Sequence of chain 1.C:
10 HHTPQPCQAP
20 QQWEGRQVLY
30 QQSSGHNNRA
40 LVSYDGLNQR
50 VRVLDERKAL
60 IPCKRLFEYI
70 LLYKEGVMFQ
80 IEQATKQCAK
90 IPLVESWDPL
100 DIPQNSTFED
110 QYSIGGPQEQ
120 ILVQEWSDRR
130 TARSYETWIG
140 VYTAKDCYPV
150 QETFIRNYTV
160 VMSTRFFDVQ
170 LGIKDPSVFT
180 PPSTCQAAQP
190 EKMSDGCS

Binding-site contacts:
Ligand atom N2 contacts residue ASN156 of chain 1.C at 2.7 Å (h-bond).
Ligand atom C1 contacts residue ASN156 of chain 1.C at 1.5 Å.
Ligand atom C4 contacts residue ASN156 of chain 1.C at 4.2 Å.
Ligand atom C2 contacts residue ASN156 of chain 1.C at 2.4 Å.
Ligand atom C3 contacts residue ASN156 of chain 1.C at 3.8 Å.
Ligand atom C5 contacts residue ASN156 of chain 1.C at 3.7 Å.
Ligand atom C7 contacts residue ASN156 of chain 1.C at 3.9 Å.
Ligand atom O5 contacts residue ASN156 of chain 1.C at 2.4 Å (h-bond).

This protein binds this small molecule.
Small molecule (SMILES): CC(=O)N[C@@H]1[C@@H](O)[C@H](O)[C@@H](CO)O[C@H]1O